Binding-site contacts:
Ligand atom C1 contacts residue ASN81 of chain 1.A at 1.4 Å.
Ligand atom O7 contacts residue THR122 of chain 1.A at 2.8 Å (h-bond).
Ligand atom C4 contacts residue ASN81 of chain 1.A at 4.3 Å.
Ligand atom C8 contacts residue GLN80 of chain 1.A at 3.5 Å.
Ligand atom C8 contacts residue GLU123 of chain 1.A at 4.1 Å.
Ligand atom C8 contacts residue ILE121 of chain 1.A at 3.8 Å (hydrophobic).
Ligand atom C6 contacts residue ILE121 of chain 1.A at 3.8 Å (hydrophobic).
Ligand atom C8 contacts residue ASN81 of chain 1.A at 4.4 Å.
Ligand atom N2 contacts residue ASN81 of chain 1.A at 2.8 Å (h-bond).
Ligand atom C5 contacts residue ASN81 of chain 1.A at 3.6 Å.
Ligand atom C2 contacts residue ASN81 of chain 1.A at 2.4 Å.
Ligand atom C3 contacts residue ASN81 of chain 1.A at 3.8 Å.
Ligand atom O5 contacts residue ASN81 of chain 1.A at 2.4 Å (h-bond).
Ligand atom C6 contacts residue GLU119 of chain 1.A at 4.0 Å.
Ligand atom C5 contacts residue PHE120 of chain 1.A at 3.4 Å (hydrophobic).
Ligand atom O5 contacts residue PHE120 of chain 1.A at 4.0 Å.
Ligand atom O7 contacts residue PHE120 of chain 1.A at 4.2 Å.
Ligand atom O7 contacts residue ASN81 of chain 1.A at 3.6 Å (h-bond).
Ligand atom O5 contacts residue GLU119 of chain 1.A at 4.3 Å.
Ligand atom N2 contacts residue THR122 of chain 1.A at 4.2 Å.
Ligand atom C7 contacts residue ASN81 of chain 1.A at 3.4 Å.
Ligand atom O7 contacts residue ILE121 of chain 1.A at 3.8 Å.
Ligand atom C1 contacts residue ILE121 of chain 1.A at 3.8 Å (hydrophobic).
Ligand atom C8 contacts residue GLY124 of chain 1.A at 3.1 Å.
Ligand atom C8 contacts residue THR122 of chain 1.A at 4.3 Å.
Ligand atom C6 contacts residue PHE120 of chain 1.A at 3.3 Å (hydrophobic).
Ligand atom O6 contacts residue ILE121 of chain 1.A at 4.3 Å.
Ligand atom C7 contacts residue THR122 of chain 1.A at 3.9 Å.
Ligand atom C6 contacts residue ASN81 of chain 1.A at 3.8 Å.
Ligand atom C5 contacts residue ASN81 of chain 1.A at 4.1 Å.
Ligand atom O5 contacts residue ILE121 of chain 1.A at 4.2 Å.

This protein binds this small molecule.
Small molecule (SMILES): CC(=O)N[C@H]1[C@H](O[C@H]2[C@H](O)[C@@H](NC(C)=O)CO[C@@H]2CO[C@@H]2O[C@@H](C)[C@@H](O)[C@@H](O)[C@@H]2O)O[C@H](CO)[C@@H](O[C@@H]2O[C@H](CO[C@H]3O[C@H](CO)[C@@H](O)[C@H](O)[C@@H]3O[C@@H]3O[C@H](CO)[C@@H](O[C@@H]4O[C@H](CO)[C@H](O)[C@H](O)[C@H]4O)[C@H](O)[C@H]3NC(C)=O)[C@@H](O)[C@H](O[C@H]3O[C@H](CO)[C@@H](O)[C@H](O)[C@@H]3O[C@@H]3O[C@H](CO)[C@@H](O)[C@H](O)[C@H]3NC(C)=O)[C@@H]2O)[C@@H]1O

Sequence of chain 1.A:
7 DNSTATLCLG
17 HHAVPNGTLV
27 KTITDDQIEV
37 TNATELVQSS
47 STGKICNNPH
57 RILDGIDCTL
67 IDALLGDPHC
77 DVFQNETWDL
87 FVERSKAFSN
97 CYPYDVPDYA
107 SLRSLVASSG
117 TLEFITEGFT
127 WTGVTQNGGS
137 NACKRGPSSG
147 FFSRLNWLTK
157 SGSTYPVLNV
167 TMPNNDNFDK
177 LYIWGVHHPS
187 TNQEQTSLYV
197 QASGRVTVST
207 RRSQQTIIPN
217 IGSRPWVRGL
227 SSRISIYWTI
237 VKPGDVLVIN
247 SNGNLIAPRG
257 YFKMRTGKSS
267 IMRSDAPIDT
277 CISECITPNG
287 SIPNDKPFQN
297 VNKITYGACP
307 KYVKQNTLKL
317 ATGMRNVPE